This small molecule binds to this protein.
Small molecule (SMILES): CC(=O)N[C@@H]1[C@@H](O)[C@H](O)[C@@H](CO)O[C@H]1O

Binding-site contacts:
Ligand atom C7 contacts residue ASN72 of chain 1.B at 3.6 Å.
Ligand atom N2 contacts residue ASN72 of chain 1.B at 3.2 Å (h-bond).
Ligand atom N2 contacts residue GLY71 of chain 1.B at 4.2 Å.
Ligand atom C1 contacts residue ASN72 of chain 1.B at 1.4 Å.
Ligand atom C7 contacts residue GLY71 of chain 1.B at 3.9 Å.
Ligand atom C5 contacts residue ASN72 of chain 1.B at 3.5 Å.
Ligand atom O7 contacts residue GLY71 of chain 1.B at 4.4 Å.
Ligand atom C3 contacts residue ASN72 of chain 1.B at 4.0 Å.
Ligand atom C8 contacts residue ASP24 of chain 1.A at 4.4 Å.
Ligand atom C2 contacts residue ASN72 of chain 1.B at 2.7 Å.
Ligand atom O5 contacts residue ASN72 of chain 1.B at 2.4 Å (h-bond).
Ligand atom C4 contacts residue ASN72 of chain 1.B at 4.3 Å.
Ligand atom C8 contacts residue GLY71 of chain 1.B at 3.5 Å.
Ligand atom C6 contacts residue ASN72 of chain 1.B at 3.7 Å.
Ligand atom C8 contacts residue ASN72 of chain 1.B at 3.1 Å.

Sequence of chain 1.B:
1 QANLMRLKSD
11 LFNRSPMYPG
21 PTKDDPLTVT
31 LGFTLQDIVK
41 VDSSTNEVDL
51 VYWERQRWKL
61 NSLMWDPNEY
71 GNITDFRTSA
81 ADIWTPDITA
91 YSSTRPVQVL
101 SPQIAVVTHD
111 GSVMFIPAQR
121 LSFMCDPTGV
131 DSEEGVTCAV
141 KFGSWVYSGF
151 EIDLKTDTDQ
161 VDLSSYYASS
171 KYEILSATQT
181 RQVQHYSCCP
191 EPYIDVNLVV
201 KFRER

Sequence of chain 1.A:
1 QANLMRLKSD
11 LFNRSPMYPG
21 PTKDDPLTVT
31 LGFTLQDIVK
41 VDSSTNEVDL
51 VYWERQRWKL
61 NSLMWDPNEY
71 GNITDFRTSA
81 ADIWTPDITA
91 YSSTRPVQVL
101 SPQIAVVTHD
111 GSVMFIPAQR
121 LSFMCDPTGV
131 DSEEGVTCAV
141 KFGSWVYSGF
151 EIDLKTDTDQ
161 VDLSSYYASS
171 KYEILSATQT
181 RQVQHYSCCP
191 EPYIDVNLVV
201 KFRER